Sequence of chain 1.C:
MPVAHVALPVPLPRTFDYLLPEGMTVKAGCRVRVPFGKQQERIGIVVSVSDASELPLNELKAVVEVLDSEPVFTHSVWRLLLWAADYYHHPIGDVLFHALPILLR

Binding-site contacts:
Ligand atom O6 contacts residue PHE16 of chain 1.D at 3.6 Å.
Ligand atom O3' contacts residue LYS61 of chain 1.C at 3.4 Å (salt-bridge).
Ligand atom C3' contacts residue LEU60 of chain 1.C at 3.9 Å (hydrophobic).
Ligand atom N3 contacts residue PHE16 of chain 1.C at 4.0 Å.
Ligand atom O4' contacts residue PHE16 of chain 1.C at 3.9 Å.
Ligand atom C1' contacts residue ASP17 of chain 1.C at 3.6 Å.
Ligand atom C5' contacts residue PRO35 of chain 1.C at 3.9 Å (hydrophobic).
Ligand atom O4' contacts residue ASP17 of chain 1.C at 3.6 Å.
Ligand atom C2' contacts residue LEU60 of chain 1.C at 4.0 Å (hydrophobic).
Ligand atom N1 contacts residue LEU55 of chain 1.C at 4.2 Å.
Ligand atom C5' contacts residue TYR18 of chain 1.C at 3.0 Å (hydrophobic).
Ligand atom C2' contacts residue ASP17 of chain 1.C at 4.0 Å.
Ligand atom C3' contacts residue ASP17 of chain 1.C at 3.7 Å.
Ligand atom N1 contacts residue THR15 of chain 1.C at 4.3 Å.
Ligand atom O5' contacts residue TYR18 of chain 1.C at 4.2 Å.
Ligand atom C2 contacts residue LEU55 of chain 1.C at 3.9 Å (hydrophobic).
Ligand atom N3 contacts residue LEU55 of chain 1.C at 4.0 Å.
Ligand atom N9 contacts residue LEU55 of chain 1.C at 4.5 Å.
Ligand atom C3' contacts residue LYS61 of chain 1.C at 4.0 Å.
Ligand atom C6 contacts residue LEU55 of chain 1.C at 4.2 Å (hydrophobic).
Ligand atom C4' contacts residue TYR18 of chain 1.C at 3.5 Å (hydrophobic).
Ligand atom O3' contacts residue TYR18 of chain 1.C at 4.2 Å.
Ligand atom C4 contacts residue LEU55 of chain 1.C at 4.0 Å (hydrophobic).
Ligand atom O5' contacts residue LYS61 of chain 1.C at 3.0 Å (salt-bridge).
Ligand atom O3' contacts residue LEU60 of chain 1.C at 3.1 Å.
Ligand atom C4' contacts residue ASP17 of chain 1.C at 3.8 Å.
Ligand atom N2 contacts residue THR15 of chain 1.C at 3.0 Å (h-bond).
Ligand atom C2 contacts residue ASP17 of chain 1.C at 4.2 Å.
Ligand atom C5' contacts residue LYS61 of chain 1.C at 3.8 Å.
Ligand atom N3 contacts residue THR15 of chain 1.C at 4.0 Å.
Ligand atom O4' contacts residue TYR18 of chain 1.C at 4.1 Å.
Ligand atom O3' contacts residue ASP17 of chain 1.C at 2.7 Å (salt-bridge).
Ligand atom N3 contacts residue ASP17 of chain 1.C at 3.6 Å.
Ligand atom C2 contacts residue THR15 of chain 1.C at 3.6 Å.
Ligand atom C5 contacts residue LEU55 of chain 1.C at 4.1 Å (hydrophobic).
Ligand atom N2 contacts residue LEU55 of chain 1.C at 3.7 Å.
Ligand atom N2 contacts residue ASP17 of chain 1.C at 3.4 Å (salt-bridge).

A small-molecule ligand and the protein it binds are described below.
Small molecule (SMILES): Nc1nc2c(ncn2[C@H]2C[C@H](O)[C@@H](COP(=O)(O)O)O2)c(=O)[nH]1

Sequence of chain 1.D:
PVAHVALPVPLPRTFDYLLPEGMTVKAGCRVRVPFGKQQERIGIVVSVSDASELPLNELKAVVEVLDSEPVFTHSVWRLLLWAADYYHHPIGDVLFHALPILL